Binding-site contacts:
Ligand atom C5 contacts residue ASN654 of chain 1.A at 3.7 Å.
Ligand atom N2 contacts residue ASN654 of chain 1.A at 2.9 Å (h-bond).
Ligand atom C7 contacts residue ASN654 of chain 1.A at 3.5 Å.
Ligand atom C4 contacts residue ASN654 of chain 1.A at 4.2 Å.
Ligand atom C2 contacts residue ASN654 of chain 1.A at 2.5 Å.
Ligand atom O7 contacts residue ASN654 of chain 1.A at 3.7 Å.
Ligand atom C8 contacts residue HIS652 of chain 1.A at 3.6 Å.
Ligand atom O5 contacts residue ASN654 of chain 1.A at 2.4 Å (h-bond).
Ligand atom C3 contacts residue ASN654 of chain 1.A at 3.8 Å.
Ligand atom C1 contacts residue ASN654 of chain 1.A at 1.4 Å.

Sequence of chain 1.A:
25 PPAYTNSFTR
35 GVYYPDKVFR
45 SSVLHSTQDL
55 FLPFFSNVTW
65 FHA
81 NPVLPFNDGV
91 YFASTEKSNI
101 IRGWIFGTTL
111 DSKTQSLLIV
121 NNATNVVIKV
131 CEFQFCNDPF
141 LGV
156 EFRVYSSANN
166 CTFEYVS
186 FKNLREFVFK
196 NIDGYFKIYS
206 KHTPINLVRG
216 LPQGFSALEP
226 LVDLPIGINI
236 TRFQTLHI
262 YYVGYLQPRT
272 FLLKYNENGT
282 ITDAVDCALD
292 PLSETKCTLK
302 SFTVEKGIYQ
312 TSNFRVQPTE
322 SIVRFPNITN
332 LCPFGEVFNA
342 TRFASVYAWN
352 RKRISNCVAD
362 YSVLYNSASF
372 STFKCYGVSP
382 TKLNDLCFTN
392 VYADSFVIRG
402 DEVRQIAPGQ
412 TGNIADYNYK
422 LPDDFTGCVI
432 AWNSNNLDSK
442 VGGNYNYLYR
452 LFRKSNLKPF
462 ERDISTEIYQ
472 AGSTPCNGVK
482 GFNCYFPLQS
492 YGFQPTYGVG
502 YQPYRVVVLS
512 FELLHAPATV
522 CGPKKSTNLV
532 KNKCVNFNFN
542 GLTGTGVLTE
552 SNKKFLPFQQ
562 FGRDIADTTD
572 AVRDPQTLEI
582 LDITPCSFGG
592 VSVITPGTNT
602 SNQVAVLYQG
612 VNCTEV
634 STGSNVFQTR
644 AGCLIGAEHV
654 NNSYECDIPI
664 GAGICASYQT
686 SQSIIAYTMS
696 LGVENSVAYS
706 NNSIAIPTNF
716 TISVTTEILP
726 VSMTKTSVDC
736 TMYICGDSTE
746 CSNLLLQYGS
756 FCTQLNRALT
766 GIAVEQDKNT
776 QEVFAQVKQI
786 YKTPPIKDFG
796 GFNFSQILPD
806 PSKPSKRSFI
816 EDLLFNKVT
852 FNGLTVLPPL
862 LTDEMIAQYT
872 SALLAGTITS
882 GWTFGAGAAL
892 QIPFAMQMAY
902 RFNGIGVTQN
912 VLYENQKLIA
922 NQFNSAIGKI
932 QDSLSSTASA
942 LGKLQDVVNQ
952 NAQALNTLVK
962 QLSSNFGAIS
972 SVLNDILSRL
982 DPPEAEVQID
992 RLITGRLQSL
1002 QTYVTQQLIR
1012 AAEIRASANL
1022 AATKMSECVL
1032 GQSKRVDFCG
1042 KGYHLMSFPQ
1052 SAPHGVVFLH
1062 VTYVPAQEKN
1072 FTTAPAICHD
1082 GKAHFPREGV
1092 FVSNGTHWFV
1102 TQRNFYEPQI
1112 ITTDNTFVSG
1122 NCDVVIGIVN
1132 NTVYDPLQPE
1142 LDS

A small-molecule ligand and the protein it binds are described below.
Small molecule (SMILES): CC(=O)N[C@@H]1[C@@H](O)[C@H](O)[C@@H](CO)O[C@H]1O